The small molecule below binds the protein below.
Small molecule (SMILES): O=C1CCCO1

Sequence of chain 1.A:
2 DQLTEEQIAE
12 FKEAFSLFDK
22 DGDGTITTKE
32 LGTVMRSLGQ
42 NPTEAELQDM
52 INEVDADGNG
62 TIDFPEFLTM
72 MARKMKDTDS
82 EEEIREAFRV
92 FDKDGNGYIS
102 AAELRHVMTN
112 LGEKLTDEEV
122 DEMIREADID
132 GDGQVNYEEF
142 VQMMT

Binding-site contacts:
Ligand atom CA contacts residue LEU11 of chain 1.B at 4.0 Å (hydrophobic).
Ligand atom O contacts residue SER7 of chain 1.B at 4.3 Å.
Ligand atom CA contacts residue MET109 of chain 1.A at 3.6 Å (hydrophobic).
Ligand atom C contacts residue LEU11 of chain 1.B at 4.1 Å (hydrophobic).
Ligand atom O contacts residue MET109 of chain 1.A at 3.9 Å.
Ligand atom CG contacts residue SER14 of chain 1.B at 4.1 Å.
Ligand atom OD contacts residue SER14 of chain 1.B at 3.6 Å.
Ligand atom C contacts residue LYS10 of chain 1.B at 4.0 Å.
Ligand atom O contacts residue SER14 of chain 1.B at 4.1 Å.
Ligand atom CG contacts residue LEU112 of chain 1.A at 4.4 Å (hydrophobic).
Ligand atom C contacts residue LEU6 of chain 1.B at 4.0 Å (hydrophobic).
Ligand atom CA contacts residue SER14 of chain 1.B at 3.7 Å.
Ligand atom C contacts residue MET109 of chain 1.A at 4.2 Å (hydrophobic).
Ligand atom OD contacts residue LYS10 of chain 1.B at 3.4 Å.
Ligand atom O contacts residue LYS10 of chain 1.B at 3.5 Å.
Ligand atom O contacts residue LEU11 of chain 1.B at 3.6 Å (h-bond).
Ligand atom C contacts residue SER14 of chain 1.B at 3.5 Å.
Ligand atom CB contacts residue MET109 of chain 1.A at 4.4 Å (hydrophobic).
Ligand atom O contacts residue LEU6 of chain 1.B at 3.5 Å.
Ligand atom CG contacts residue GLU114 of chain 1.A at 3.5 Å.
Ligand atom OD contacts residue LEU6 of chain 1.B at 3.8 Å.
Ligand atom CB contacts residue SER14 of chain 1.B at 3.7 Å.
Ligand atom CB contacts residue LEU112 of chain 1.A at 3.5 Å (hydrophobic).
Ligand atom OD contacts residue GLU114 of chain 1.A at 4.3 Å.
Ligand atom CA contacts residue LEU112 of chain 1.A at 3.8 Å (hydrophobic).

Sequence of chain 1.B:
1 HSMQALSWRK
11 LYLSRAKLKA